Sequence of chain 1.D:
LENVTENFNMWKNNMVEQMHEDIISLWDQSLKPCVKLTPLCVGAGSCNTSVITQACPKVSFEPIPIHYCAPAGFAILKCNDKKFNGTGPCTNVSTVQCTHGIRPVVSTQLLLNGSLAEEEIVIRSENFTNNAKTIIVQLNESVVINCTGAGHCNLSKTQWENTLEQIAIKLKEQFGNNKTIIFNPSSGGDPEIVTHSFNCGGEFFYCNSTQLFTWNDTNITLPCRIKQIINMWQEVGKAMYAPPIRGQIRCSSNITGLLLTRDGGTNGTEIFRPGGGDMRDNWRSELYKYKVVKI

Binding-site contacts:
Ligand atom C8 contacts residue PRO96 of chain 1.D at 3.7 Å (hydrophobic).
Ligand atom C5 contacts residue THR94 of chain 1.D at 3.2 Å.
Ligand atom C7 contacts residue PRO96 of chain 1.D at 3.6 Å (hydrophobic).
Ligand atom N2 contacts residue PRO96 of chain 1.D at 3.7 Å.
Ligand atom C6 contacts residue GLY95 of chain 1.D at 3.5 Å.
Ligand atom O4 contacts residue GLY95 of chain 1.D at 4.3 Å.
Ligand atom N2 contacts residue THR94 of chain 1.D at 4.1 Å.
Ligand atom N2 contacts residue ASN92 of chain 1.D at 3.0 Å (h-bond).
Ligand atom C5 contacts residue ASN92 of chain 1.D at 3.6 Å.
Ligand atom C8 contacts residue ASN14 of chain 1.D at 4.4 Å.
Ligand atom O5 contacts residue THR94 of chain 1.D at 3.5 Å (h-bond).
Ligand atom C2 contacts residue ASN92 of chain 1.D at 2.5 Å.
Ligand atom C2 contacts residue THR94 of chain 1.D at 4.1 Å.
Ligand atom O7 contacts residue PRO96 of chain 1.D at 4.0 Å.
Ligand atom C4 contacts residue ASN92 of chain 1.D at 4.3 Å.
Ligand atom C3 contacts residue ASN92 of chain 1.D at 3.9 Å.
Ligand atom C1 contacts residue THR94 of chain 1.D at 3.6 Å.
Ligand atom C8 contacts residue PHE135 of chain 1.D at 3.8 Å (hydrophobic).
Ligand atom C7 contacts residue ASN92 of chain 1.D at 3.9 Å.
Ligand atom O7 contacts residue ASN92 of chain 1.D at 4.3 Å.
Ligand atom C6 contacts residue THR94 of chain 1.D at 3.6 Å.
Ligand atom C7 contacts residue GLY95 of chain 1.D at 3.9 Å.
Ligand atom C3 contacts residue THR94 of chain 1.D at 3.9 Å.
Ligand atom O5 contacts residue ASN92 of chain 1.D at 2.4 Å (h-bond).
Ligand atom N2 contacts residue GLY95 of chain 1.D at 4.2 Å.
Ligand atom O7 contacts residue GLY95 of chain 1.D at 3.5 Å.
Ligand atom C6 contacts residue PRO96 of chain 1.D at 3.6 Å (hydrophobic).
Ligand atom C1 contacts residue ASN92 of chain 1.D at 1.4 Å.
Ligand atom C5 contacts residue GLY95 of chain 1.D at 3.9 Å.
Ligand atom C4 contacts residue THR94 of chain 1.D at 4.4 Å.
Ligand atom O6 contacts residue PRO96 of chain 1.D at 4.3 Å.

This small molecule binds to this protein.
Small molecule (SMILES): CC(=O)N[C@H]1[C@H](O[C@H]2[C@H](O)[C@@H](NC(C)=O)CO[C@@H]2CO)O[C@H](CO)[C@@H](O[C@@H]2O[C@H](CO)[C@@H](O)[C@H](O)[C@@H]2O)[C@@H]1O